This protein binds this small molecule.
Small molecule (SMILES): CC(=O)N[C@H]1[C@@H](O[C@H]2[C@H](O)[C@@H](NC(C)=O)CO[C@@H]2CO)O[C@H](CO)[C@@H](O)[C@@H]1O

Sequence of chain 1.A:
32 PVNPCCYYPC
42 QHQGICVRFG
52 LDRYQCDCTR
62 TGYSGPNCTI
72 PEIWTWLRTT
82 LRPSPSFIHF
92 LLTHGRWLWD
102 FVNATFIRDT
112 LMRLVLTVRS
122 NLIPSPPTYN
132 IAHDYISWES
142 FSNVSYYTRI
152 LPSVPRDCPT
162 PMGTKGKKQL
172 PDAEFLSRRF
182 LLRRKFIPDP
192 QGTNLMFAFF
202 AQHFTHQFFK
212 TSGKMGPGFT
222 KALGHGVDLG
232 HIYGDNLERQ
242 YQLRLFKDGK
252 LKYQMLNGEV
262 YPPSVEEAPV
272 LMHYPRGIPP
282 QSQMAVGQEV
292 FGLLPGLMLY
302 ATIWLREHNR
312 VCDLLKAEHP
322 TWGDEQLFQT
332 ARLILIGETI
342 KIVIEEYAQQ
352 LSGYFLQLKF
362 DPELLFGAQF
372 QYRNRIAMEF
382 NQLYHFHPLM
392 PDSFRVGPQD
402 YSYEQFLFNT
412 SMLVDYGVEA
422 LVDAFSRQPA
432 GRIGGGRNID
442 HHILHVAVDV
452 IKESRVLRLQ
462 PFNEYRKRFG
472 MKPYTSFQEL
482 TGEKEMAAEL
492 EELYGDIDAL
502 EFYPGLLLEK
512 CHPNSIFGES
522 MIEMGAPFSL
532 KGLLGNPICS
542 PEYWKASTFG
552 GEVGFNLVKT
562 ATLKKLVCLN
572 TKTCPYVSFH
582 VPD

Binding-site contacts:
Ligand atom C5 contacts residue TYR55 of chain 1.A at 3.9 Å (hydrophobic).
Ligand atom C1 contacts residue TYR55 of chain 1.A at 3.3 Å (hydrophobic).
Ligand atom N2 contacts residue ASN68 of chain 1.A at 2.8 Å (h-bond).
Ligand atom C3 contacts residue ASN68 of chain 1.A at 3.8 Å.
Ligand atom O5 contacts residue ASN68 of chain 1.A at 2.4 Å (h-bond).
Ligand atom C1 contacts residue ASN68 of chain 1.A at 1.5 Å.
Ligand atom O5 contacts residue TYR55 of chain 1.A at 3.6 Å.
Ligand atom O6 contacts residue TYR38 of chain 1.A at 3.6 Å.
Ligand atom C6 contacts residue TYR38 of chain 1.A at 4.3 Å (hydrophobic).
Ligand atom C8 contacts residue TYR55 of chain 1.A at 3.6 Å (hydrophobic).
Ligand atom C6 contacts residue PRO40 of chain 1.A at 4.2 Å (hydrophobic).
Ligand atom C7 contacts residue ASN68 of chain 1.A at 3.3 Å.
Ligand atom O5 contacts residue PRO40 of chain 1.A at 3.9 Å.
Ligand atom C5 contacts residue PRO40 of chain 1.A at 4.3 Å (hydrophobic).
Ligand atom C5 contacts residue ASN68 of chain 1.A at 3.7 Å.
Ligand atom O7 contacts residue ASN68 of chain 1.A at 3.4 Å (h-bond).
Ligand atom C2 contacts residue ASN68 of chain 1.A at 2.4 Å.
Ligand atom C4 contacts residue ASN68 of chain 1.A at 4.2 Å.